Sequence of chain 1.A:
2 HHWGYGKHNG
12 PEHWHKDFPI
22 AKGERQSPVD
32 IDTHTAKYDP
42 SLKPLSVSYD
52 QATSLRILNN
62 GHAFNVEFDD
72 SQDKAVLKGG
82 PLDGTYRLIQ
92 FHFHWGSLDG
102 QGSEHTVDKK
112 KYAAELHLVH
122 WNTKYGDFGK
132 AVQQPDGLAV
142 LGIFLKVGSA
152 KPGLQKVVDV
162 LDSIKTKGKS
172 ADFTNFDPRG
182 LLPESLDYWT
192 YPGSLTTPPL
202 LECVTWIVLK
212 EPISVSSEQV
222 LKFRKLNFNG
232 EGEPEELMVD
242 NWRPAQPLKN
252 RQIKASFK

The small molecule below binds the protein below.
Small molecule (SMILES): NS(=O)(=O)c1ccc(C(=O)NCc2cccc(F)c2F)cc1

Binding-site contacts:
Ligand atom C03 contacts residue HIS93 of chain 1.A at 3.9 Å.
Ligand atom O14 contacts residue ZN1 of chain 1.B at 4.1 Å.
Ligand atom NP2 contacts residue GLU105 of chain 1.A at 4.0 Å.
Ligand atom C04 contacts residue HIS93 of chain 1.A at 3.9 Å.
Ligand atom S11 contacts residue HIS93 of chain 1.A at 3.7 Å.
Ligand atom C06 contacts residue LEU196 of chain 1.A at 4.0 Å (hydrophobic).
Ligand atom NP2 contacts residue HIS95 of chain 1.A at 3.2 Å (h-bond).
Ligand atom C17 contacts residue LEU202 of chain 1.A at 4.1 Å (hydrophobic).
Ligand atom NP2 contacts residue HIS93 of chain 1.A at 3.1 Å (h-bond).
Ligand atom C03 contacts residue LEU196 of chain 1.A at 3.9 Å (hydrophobic).
Ligand atom S11 contacts residue ZN1 of chain 1.B at 2.9 Å.
Ligand atom C17 contacts residue PRO200 of chain 1.A at 3.9 Å (hydrophobic).
Ligand atom C18 contacts residue VAL133 of chain 1.A at 4.1 Å (hydrophobic).
Ligand atom S11 contacts residue THR197 of chain 1.A at 3.7 Å.
Ligand atom C01 contacts residue THR198 of chain 1.A at 3.3 Å.
Ligand atom O13 contacts residue TRP207 of chain 1.A at 3.9 Å.
Ligand atom C05 contacts residue VAL120 of chain 1.A at 4.1 Å (hydrophobic).
Ligand atom NP2 contacts residue ZN1 of chain 1.B at 1.9 Å.
Ligand atom C16 contacts residue PRO200 of chain 1.A at 3.9 Å (hydrophobic).
Ligand atom C05 contacts residue LEU196 of chain 1.A at 3.9 Å (hydrophobic).
Ligand atom C16 contacts residue LEU196 of chain 1.A at 4.1 Å (hydrophobic).
Ligand atom O13 contacts residue VAL120 of chain 1.A at 4.0 Å.
Ligand atom C05 contacts residue GLN91 of chain 1.A at 3.8 Å.
Ligand atom O13 contacts residue HIS118 of chain 1.A at 3.5 Å (h-bond).
Ligand atom C01 contacts residue LEU196 of chain 1.A at 4.1 Å (hydrophobic).
Ligand atom C04 contacts residue VAL120 of chain 1.A at 3.6 Å (hydrophobic).
Ligand atom O13 contacts residue HIS93 of chain 1.A at 3.5 Å.
Ligand atom O14 contacts residue SER195 of chain 1.A at 4.0 Å.
Ligand atom C02 contacts residue LEU196 of chain 1.A at 4.1 Å (hydrophobic).
Ligand atom C02 contacts residue THR198 of chain 1.A at 3.1 Å.
Ligand atom O13 contacts residue VAL141 of chain 1.A at 3.7 Å.
Ligand atom NP2 contacts residue HIS118 of chain 1.A at 3.3 Å (h-bond).
Ligand atom O14 contacts residue TRP207 of chain 1.A at 3.6 Å.
Ligand atom O08 contacts residue PHE129 of chain 1.A at 3.3 Å.
Ligand atom O13 contacts residue ZN1 of chain 1.B at 3.2 Å.
Ligand atom S11 contacts residue HIS118 of chain 1.A at 3.9 Å.
Ligand atom NP2 contacts residue THR197 of chain 1.A at 2.8 Å (h-bond).
Ligand atom O14 contacts residue LEU196 of chain 1.A at 3.2 Å.
Ligand atom O14 contacts residue THR197 of chain 1.A at 2.9 Å (h-bond).
Ligand atom C04 contacts residue LEU196 of chain 1.A at 3.8 Å (hydrophobic).